Sequence of chain 1.G:
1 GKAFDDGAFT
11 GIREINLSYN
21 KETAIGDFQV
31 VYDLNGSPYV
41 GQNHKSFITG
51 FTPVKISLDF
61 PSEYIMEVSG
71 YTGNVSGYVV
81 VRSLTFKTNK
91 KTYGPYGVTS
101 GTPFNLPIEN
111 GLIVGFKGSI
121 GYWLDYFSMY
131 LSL

Binding-site contacts:
Ligand atom C5 contacts residue ASP125 of chain 1.G at 3.9 Å.
Ligand atom C1 contacts residue ZZ11 of chain 1.N at 2.4 Å.
Ligand atom C6 contacts residue TYR122 of chain 1.G at 4.0 Å (hydrophobic).
Ligand atom O5 contacts residue GLY121 of chain 1.G at 3.8 Å.
Ligand atom C6 contacts residue TYR78 of chain 1.G at 4.0 Å (hydrophobic).
Ligand atom O1 contacts residue TYR122 of chain 1.G at 3.5 Å.
Ligand atom C1 contacts residue TYR122 of chain 1.G at 4.1 Å (hydrophobic).
Ligand atom O4 contacts residue GLY1 of chain 1.G at 2.7 Å (h-bond).
Ligand atom C2 contacts residue GLY1 of chain 1.G at 4.2 Å.
Ligand atom O4 contacts residue GLY121 of chain 1.G at 3.6 Å.
Ligand atom C5 contacts residue ZZ11 of chain 1.N at 4.2 Å.
Ligand atom O6 contacts residue VAL80 of chain 1.G at 4.0 Å.
Ligand atom C6 contacts residue TRP123 of chain 1.G at 3.6 Å (hydrophobic).
Ligand atom O1 contacts residue TYR78 of chain 1.G at 4.3 Å.
Ligand atom C6 contacts residue ASP125 of chain 1.G at 3.2 Å.
Ligand atom C6 contacts residue VAL80 of chain 1.G at 3.9 Å (hydrophobic).
Ligand atom C4 contacts residue ASP125 of chain 1.G at 3.4 Å.
Ligand atom C2 contacts residue TYR78 of chain 1.G at 4.4 Å (hydrophobic).
Ligand atom O5 contacts residue ZZ11 of chain 1.N at 3.4 Å.
Ligand atom C3 contacts residue TYR78 of chain 1.G at 3.6 Å (hydrophobic).
Ligand atom O4 contacts residue ASP125 of chain 1.G at 2.8 Å (salt-bridge).
Ligand atom C4 contacts residue GLY1 of chain 1.G at 3.8 Å.
Ligand atom C2 contacts residue ZZ11 of chain 1.N at 3.7 Å.
Ligand atom O6 contacts residue ASP125 of chain 1.G at 2.8 Å (salt-bridge).
Ligand atom O3 contacts residue TYR78 of chain 1.G at 4.5 Å.
Ligand atom C4 contacts residue TYR78 of chain 1.G at 3.8 Å (hydrophobic).
Ligand atom C5 contacts residue GLY121 of chain 1.G at 4.5 Å.
Ligand atom O2 contacts residue TYR78 of chain 1.G at 4.4 Å.
Ligand atom O3 contacts residue GLY1 of chain 1.G at 2.9 Å (h-bond).
Ligand atom C5 contacts residue TYR122 of chain 1.G at 4.0 Å (hydrophobic).
Ligand atom O6 contacts residue TRP123 of chain 1.G at 2.8 Å (h-bond).
Ligand atom O2 contacts residue ZZ11 of chain 1.N at 3.8 Å.
Ligand atom C5 contacts residue TYR78 of chain 1.G at 3.7 Å (hydrophobic).
Ligand atom O5 contacts residue TYR122 of chain 1.G at 3.1 Å (h-bond).
Ligand atom C1 contacts residue TYR78 of chain 1.G at 4.0 Å (hydrophobic).
Ligand atom C3 contacts residue GLY1 of chain 1.G at 3.8 Å.
Ligand atom O6 contacts residue GLY121 of chain 1.G at 3.6 Å.
Ligand atom O6 contacts residue TYR122 of chain 1.G at 3.1 Å (h-bond).
Ligand atom O1 contacts residue ZZ11 of chain 1.N at 1.4 Å.

The protein below binds the small molecule below.
Small molecule (SMILES): OC[C@H]1O[C@@H](O)[C@H](O)[C@@H](O)[C@H]1O